Sequence of chain 1.A:
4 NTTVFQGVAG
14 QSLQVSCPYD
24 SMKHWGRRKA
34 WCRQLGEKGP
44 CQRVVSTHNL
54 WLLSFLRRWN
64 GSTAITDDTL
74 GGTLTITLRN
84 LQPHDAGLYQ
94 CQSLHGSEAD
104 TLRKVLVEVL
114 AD

Binding-site contacts:
Ligand atom C1 contacts residue ASN63 of chain 1.A at 1.4 Å.
Ligand atom O3 contacts residue ARG46 of chain 1.A at 3.6 Å.
Ligand atom C4 contacts residue ASN63 of chain 1.A at 3.9 Å.
Ligand atom O6 contacts residue VAL47 of chain 1.A at 3.8 Å.
Ligand atom N2 contacts residue ASN63 of chain 1.A at 3.3 Å (h-bond).
Ligand atom O7 contacts residue VAL47 of chain 1.A at 3.7 Å.
Ligand atom N2 contacts residue VAL47 of chain 1.A at 4.4 Å.
Ligand atom O7 contacts residue ASN63 of chain 1.A at 4.3 Å.
Ligand atom C2 contacts residue ASN63 of chain 1.A at 2.5 Å.
Ligand atom O5 contacts residue ASN63 of chain 1.A at 2.5 Å (h-bond).
Ligand atom C2 contacts residue VAL47 of chain 1.A at 3.8 Å (hydrophobic).
Ligand atom C3 contacts residue ARG46 of chain 1.A at 4.0 Å.
Ligand atom C7 contacts residue VAL47 of chain 1.A at 4.3 Å (hydrophobic).
Ligand atom C6 contacts residue ASN63 of chain 1.A at 3.1 Å.
Ligand atom C3 contacts residue ASN63 of chain 1.A at 3.7 Å.
Ligand atom C7 contacts residue ARG46 of chain 1.A at 4.3 Å.
Ligand atom C7 contacts residue ASN63 of chain 1.A at 4.1 Å.
Ligand atom C4 contacts residue ARG46 of chain 1.A at 3.9 Å.
Ligand atom C6 contacts residue VAL47 of chain 1.A at 3.6 Å (hydrophobic).
Ligand atom O7 contacts residue ARG46 of chain 1.A at 3.3 Å (salt-bridge).
Ligand atom C5 contacts residue ASN63 of chain 1.A at 3.2 Å.
Ligand atom C1 contacts residue VAL47 of chain 1.A at 3.9 Å (hydrophobic).
Ligand atom C2 contacts residue ARG46 of chain 1.A at 3.9 Å.
Ligand atom O6 contacts residue ASN63 of chain 1.A at 4.4 Å.

The protein below binds the small molecule below.
Small molecule (SMILES): CC(=O)N[C@@H]1[C@@H](O)[C@H](O)[C@@H](CO)O[C@H]1O